Sequence of chain 1.C:
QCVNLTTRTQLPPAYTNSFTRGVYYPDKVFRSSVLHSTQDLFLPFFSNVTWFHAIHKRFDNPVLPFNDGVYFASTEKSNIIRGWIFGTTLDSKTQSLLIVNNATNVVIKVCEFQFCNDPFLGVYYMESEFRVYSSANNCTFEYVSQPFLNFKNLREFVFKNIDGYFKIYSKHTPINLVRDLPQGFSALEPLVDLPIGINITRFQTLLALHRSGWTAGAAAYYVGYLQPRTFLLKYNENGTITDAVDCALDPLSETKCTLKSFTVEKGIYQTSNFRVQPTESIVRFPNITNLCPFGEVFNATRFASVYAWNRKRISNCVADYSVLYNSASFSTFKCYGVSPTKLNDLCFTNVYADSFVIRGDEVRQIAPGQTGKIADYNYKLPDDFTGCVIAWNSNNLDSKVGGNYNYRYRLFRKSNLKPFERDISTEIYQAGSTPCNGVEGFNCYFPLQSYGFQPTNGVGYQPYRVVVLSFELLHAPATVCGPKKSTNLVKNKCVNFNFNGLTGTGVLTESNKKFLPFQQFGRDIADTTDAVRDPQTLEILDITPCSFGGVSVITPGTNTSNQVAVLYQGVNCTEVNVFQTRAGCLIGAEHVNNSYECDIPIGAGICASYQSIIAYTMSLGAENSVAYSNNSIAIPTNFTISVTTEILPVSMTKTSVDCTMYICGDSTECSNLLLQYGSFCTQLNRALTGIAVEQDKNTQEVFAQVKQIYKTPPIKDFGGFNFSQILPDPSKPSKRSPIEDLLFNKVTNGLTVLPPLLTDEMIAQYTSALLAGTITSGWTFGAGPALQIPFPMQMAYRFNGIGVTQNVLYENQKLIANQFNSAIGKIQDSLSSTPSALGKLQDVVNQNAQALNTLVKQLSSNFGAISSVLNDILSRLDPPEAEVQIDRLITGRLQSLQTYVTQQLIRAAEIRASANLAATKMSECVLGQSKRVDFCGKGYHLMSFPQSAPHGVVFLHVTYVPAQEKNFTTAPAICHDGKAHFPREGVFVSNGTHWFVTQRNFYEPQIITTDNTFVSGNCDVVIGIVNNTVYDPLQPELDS

This small molecule binds to this protein.
Small molecule (SMILES): CC(=O)N[C@@H]1[C@@H](O)[C@H](O)[C@@H](CO)O[C@H]1O

Sequence of chain 1.A:
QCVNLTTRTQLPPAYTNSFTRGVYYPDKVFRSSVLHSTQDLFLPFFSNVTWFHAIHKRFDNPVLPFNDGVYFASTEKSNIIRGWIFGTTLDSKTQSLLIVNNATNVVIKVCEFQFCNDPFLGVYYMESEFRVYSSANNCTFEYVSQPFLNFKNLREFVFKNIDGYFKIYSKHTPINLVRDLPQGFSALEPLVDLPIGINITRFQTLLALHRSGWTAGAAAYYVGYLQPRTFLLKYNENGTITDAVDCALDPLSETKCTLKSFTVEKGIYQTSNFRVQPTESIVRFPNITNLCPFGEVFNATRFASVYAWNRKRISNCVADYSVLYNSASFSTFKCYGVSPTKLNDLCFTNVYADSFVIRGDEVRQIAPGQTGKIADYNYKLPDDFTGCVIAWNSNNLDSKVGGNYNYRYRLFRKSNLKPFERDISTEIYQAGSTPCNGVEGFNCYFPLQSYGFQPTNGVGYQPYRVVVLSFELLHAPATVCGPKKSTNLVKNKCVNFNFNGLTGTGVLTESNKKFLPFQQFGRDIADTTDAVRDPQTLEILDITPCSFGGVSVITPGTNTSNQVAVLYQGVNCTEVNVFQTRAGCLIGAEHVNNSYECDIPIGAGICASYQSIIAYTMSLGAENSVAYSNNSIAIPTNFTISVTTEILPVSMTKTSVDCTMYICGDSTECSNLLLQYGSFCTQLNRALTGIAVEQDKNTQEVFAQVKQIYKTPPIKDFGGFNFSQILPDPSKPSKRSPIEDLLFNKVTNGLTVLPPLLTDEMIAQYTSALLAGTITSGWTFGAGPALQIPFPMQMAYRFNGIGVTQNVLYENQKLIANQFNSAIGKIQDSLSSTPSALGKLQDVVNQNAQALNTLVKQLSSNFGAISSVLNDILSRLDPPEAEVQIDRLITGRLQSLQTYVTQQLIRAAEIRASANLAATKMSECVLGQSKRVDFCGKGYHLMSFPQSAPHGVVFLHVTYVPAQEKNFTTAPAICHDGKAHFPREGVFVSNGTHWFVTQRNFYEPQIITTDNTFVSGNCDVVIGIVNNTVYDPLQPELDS

Binding-site contacts:
Ligand atom C1 contacts residue ASP796 of chain 1.A at 4.2 Å.
Ligand atom N2 contacts residue ASN709 of chain 1.C at 2.8 Å (h-bond).
Ligand atom C3 contacts residue ASN709 of chain 1.C at 3.8 Å.
Ligand atom O7 contacts residue ASN709 of chain 1.C at 3.2 Å (h-bond).
Ligand atom C8 contacts residue ASN709 of chain 1.C at 4.3 Å.
Ligand atom O5 contacts residue ASP796 of chain 1.A at 3.8 Å.
Ligand atom C2 contacts residue ASN709 of chain 1.C at 2.4 Å.
Ligand atom C8 contacts residue GLY1131 of chain 1.C at 3.6 Å.
Ligand atom C5 contacts residue ASN709 of chain 1.C at 3.7 Å.
Ligand atom C7 contacts residue ASN709 of chain 1.C at 3.1 Å.
Ligand atom C1 contacts residue ASN709 of chain 1.C at 1.4 Å.
Ligand atom O7 contacts residue ILE1130 of chain 1.C at 4.4 Å.
Ligand atom C8 contacts residue ILE1130 of chain 1.C at 4.4 Å (hydrophobic).
Ligand atom O5 contacts residue ASN709 of chain 1.C at 2.4 Å (h-bond).
Ligand atom C4 contacts residue ASN709 of chain 1.C at 4.2 Å.